Binding-site contacts:
Ligand atom N contacts residue GLU77 of chain 1.B at 3.6 Å.
Ligand atom C contacts residue PRO76 of chain 1.B at 4.1 Å (hydrophobic).
Ligand atom OG contacts residue VAL18 of chain 1.B at 3.3 Å (h-bond).
Ligand atom CA contacts residue ASN19 of chain 1.B at 3.9 Å.
Ligand atom CB contacts residue HIS20 of chain 1.B at 4.0 Å.
Ligand atom CB contacts residue PRO76 of chain 1.B at 4.2 Å (hydrophobic).
Ligand atom N contacts residue ASN19 of chain 1.B at 3.5 Å (h-bond).
Ligand atom C contacts residue PRO76 of chain 1.B at 4.4 Å (hydrophobic).
Ligand atom C contacts residue ASN19 of chain 1.B at 4.4 Å.
Ligand atom CB contacts residue ASN19 of chain 1.B at 3.9 Å.
Ligand atom CA contacts residue ASN19 of chain 1.B at 3.7 Å.
Ligand atom N contacts residue GLY78 of chain 1.B at 4.1 Å.
Ligand atom O contacts residue ASN19 of chain 1.B at 3.1 Å (h-bond).
Ligand atom CA contacts residue PHE21 of chain 1.B at 4.5 Å (hydrophobic).
Ligand atom N contacts residue PHE21 of chain 1.B at 3.8 Å.
Ligand atom CB contacts residue GLU77 of chain 1.B at 4.3 Å.
Ligand atom CA contacts residue GLU77 of chain 1.B at 3.6 Å.
Ligand atom OG contacts residue GLY78 of chain 1.B at 3.6 Å.
Ligand atom CB contacts residue ARG44 of chain 1.B at 4.3 Å.
Ligand atom CB contacts residue PHE21 of chain 1.B at 4.0 Å (hydrophobic).
Ligand atom OG contacts residue LEU74 of chain 1.B at 4.3 Å.
Ligand atom N contacts residue PRO76 of chain 1.B at 3.8 Å.
Ligand atom CA contacts residue PRO76 of chain 1.B at 4.3 Å (hydrophobic).
Ligand atom N contacts residue ASN19 of chain 1.B at 3.8 Å.
Ligand atom CB contacts residue GLY78 of chain 1.B at 3.3 Å.
Ligand atom CA contacts residue ALA22 of chain 1.B at 4.3 Å (hydrophobic).
Ligand atom OG contacts residue PHE21 of chain 1.B at 2.8 Å (h-bond).
Ligand atom OG contacts residue HIS20 of chain 1.B at 4.4 Å.
Ligand atom C contacts residue GLU77 of chain 1.B at 3.2 Å.
Ligand atom C contacts residue ASN19 of chain 1.B at 3.3 Å.
Ligand atom OG contacts residue ASN19 of chain 1.B at 3.2 Å (h-bond).
Ligand atom CB contacts residue ASN19 of chain 1.B at 3.9 Å.
Ligand atom CB contacts residue PHE21 of chain 1.B at 4.4 Å (hydrophobic).
Ligand atom O contacts residue GLU77 of chain 1.B at 3.0 Å (salt-bridge).
Ligand atom CB contacts residue SER75 of chain 1.B at 4.4 Å.

This small molecule binds to this protein.
Small molecule (SMILES): C[C@H](N)C(=O)N[C@@H](C)C(=O)N[C@@H](CO)C(=O)N[C@@H](C)C=O

Sequence of chain 1.B:
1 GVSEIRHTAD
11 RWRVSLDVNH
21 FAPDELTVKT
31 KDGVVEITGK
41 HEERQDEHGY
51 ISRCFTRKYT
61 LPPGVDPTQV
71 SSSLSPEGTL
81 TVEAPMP